This protein binds this small molecule.
Small molecule (SMILES): N[C@@H](Cc1c[nH]c2ccccc12)C(=O)O

Sequence of chain 1.G:
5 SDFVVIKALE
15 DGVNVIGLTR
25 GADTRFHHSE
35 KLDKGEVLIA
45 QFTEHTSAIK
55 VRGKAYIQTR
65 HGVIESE

Binding-site contacts:
Ligand atom CB contacts residue SER51 of chain 1.G at 3.6 Å.
Ligand atom CB contacts residue THR28 of chain 1.G at 3.8 Å.
Ligand atom CZ3 contacts residue GLY21 of chain 1.H at 3.9 Å.
Ligand atom CZ2 contacts residue ILE53 of chain 1.H at 3.9 Å (hydrophobic).
Ligand atom O contacts residue SER51 of chain 1.G at 2.7 Å (h-bond).
Ligand atom N contacts residue THR28 of chain 1.G at 3.1 Å (h-bond).
Ligand atom OXT contacts residue THR47 of chain 1.H at 2.7 Å (h-bond).
Ligand atom O contacts residue GLY25 of chain 1.G at 3.0 Å (h-bond).
Ligand atom CZ3 contacts residue HIS32 of chain 1.H at 3.7 Å.
Ligand atom C contacts residue GLY25 of chain 1.G at 3.4 Å.
Ligand atom CE2 contacts residue GLN45 of chain 1.H at 4.0 Å.
Ligand atom CA contacts residue GLY25 of chain 1.G at 3.3 Å.
Ligand atom CE2 contacts residue THR50 of chain 1.H at 3.9 Å.
Ligand atom C contacts residue SER51 of chain 1.G at 3.4 Å.
Ligand atom NE1 contacts residue GLN45 of chain 1.H at 3.0 Å (h-bond).
Ligand atom CG contacts residue SER51 of chain 1.G at 4.0 Å.
Ligand atom OXT contacts residue THR50 of chain 1.H at 3.0 Å (h-bond).
Ligand atom CD1 contacts residue SER51 of chain 1.G at 3.6 Å.
Ligand atom C contacts residue THR47 of chain 1.H at 3.6 Å.
Ligand atom CD1 contacts residue GLN45 of chain 1.H at 3.8 Å.
Ligand atom OXT contacts residue GLY25 of chain 1.G at 3.8 Å.
Ligand atom CD1 contacts residue THR47 of chain 1.H at 3.9 Å.
Ligand atom N contacts residue GLY25 of chain 1.G at 2.5 Å (h-bond).
Ligand atom N contacts residue THR23 of chain 1.G at 3.0 Å (h-bond).
Ligand atom O contacts residue THR47 of chain 1.H at 3.6 Å.
Ligand atom CE2 contacts residue ALA44 of chain 1.H at 3.8 Å (hydrophobic).
Ligand atom CB contacts residue THR23 of chain 1.G at 3.7 Å.
Ligand atom NE1 contacts residue ALA44 of chain 1.H at 3.6 Å.
Ligand atom CA contacts residue THR28 of chain 1.G at 3.6 Å.
Ligand atom CD2 contacts residue THR50 of chain 1.H at 4.0 Å.
Ligand atom N contacts residue ASP27 of chain 1.G at 3.3 Å (salt-bridge).
Ligand atom OXT contacts residue HIS49 of chain 1.H at 3.8 Å.
Ligand atom CA contacts residue THR23 of chain 1.G at 3.8 Å.
Ligand atom O contacts residue ARG24 of chain 1.G at 3.5 Å.
Ligand atom CH2 contacts residue GLY21 of chain 1.H at 3.7 Å.
Ligand atom O contacts residue THR23 of chain 1.G at 3.9 Å.
Ligand atom CZ2 contacts residue ALA44 of chain 1.H at 3.8 Å (hydrophobic).
Ligand atom CZ2 contacts residue THR50 of chain 1.H at 4.0 Å.
Ligand atom CA contacts residue SER51 of chain 1.G at 3.9 Å.
Ligand atom CE3 contacts residue HIS32 of chain 1.H at 3.6 Å.

Sequence of chain 1.H:
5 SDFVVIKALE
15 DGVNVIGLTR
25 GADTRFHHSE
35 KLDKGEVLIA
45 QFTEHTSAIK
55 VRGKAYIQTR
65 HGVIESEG